This protein binds this small molecule.
Small molecule (SMILES): Nc1ccn([C@H]2C[C@H](O[P](=O)(O)OC[C@H]3O[C@@H](n4cnc5c(N)ncnc54)C[C@@H]3O)[C@@H](CO)O2)c(=O)n1

Sequence of chain 7.A:
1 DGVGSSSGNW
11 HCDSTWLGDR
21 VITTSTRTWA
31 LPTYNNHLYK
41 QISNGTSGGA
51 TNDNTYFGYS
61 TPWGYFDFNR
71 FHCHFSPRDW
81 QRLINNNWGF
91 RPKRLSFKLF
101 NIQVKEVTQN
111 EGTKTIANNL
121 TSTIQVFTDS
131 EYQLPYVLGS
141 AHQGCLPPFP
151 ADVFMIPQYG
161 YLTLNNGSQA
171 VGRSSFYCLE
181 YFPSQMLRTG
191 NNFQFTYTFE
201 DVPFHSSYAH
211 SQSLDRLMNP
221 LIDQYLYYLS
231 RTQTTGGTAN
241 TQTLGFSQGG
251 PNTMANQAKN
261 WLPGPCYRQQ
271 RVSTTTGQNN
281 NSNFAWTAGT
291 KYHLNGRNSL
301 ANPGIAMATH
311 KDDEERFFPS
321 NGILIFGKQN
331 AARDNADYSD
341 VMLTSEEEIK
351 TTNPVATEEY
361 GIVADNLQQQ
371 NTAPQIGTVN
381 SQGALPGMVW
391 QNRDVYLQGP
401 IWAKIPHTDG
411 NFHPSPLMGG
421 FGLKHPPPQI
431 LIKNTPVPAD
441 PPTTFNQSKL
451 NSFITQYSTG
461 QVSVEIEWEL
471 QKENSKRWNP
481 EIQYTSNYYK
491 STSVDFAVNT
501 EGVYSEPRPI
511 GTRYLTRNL

Binding-site contacts:
Ligand atom C6 contacts residue VAL202 of chain 2.A at 4.1 Å (hydrophobic).
Ligand atom C6 contacts residue PRO203 of chain 2.A at 4.0 Å (hydrophobic).
Ligand atom C6 contacts residue PRO203 of chain 2.A at 4.0 Å (hydrophobic).
Ligand atom N6 contacts residue PHE421 of chain 2.A at 3.8 Å.
Ligand atom C5 contacts residue ASP201 of chain 2.A at 3.3 Å.
Ligand atom C2 contacts residue PRO203 of chain 2.A at 4.0 Å (hydrophobic).
Ligand atom OP2 contacts residue ASP409 of chain 7.A at 3.2 Å (salt-bridge).
Ligand atom N6 contacts residue SER415 of chain 2.A at 3.8 Å.
Ligand atom N7 contacts residue PRO203 of chain 2.A at 4.1 Å.
Ligand atom C2' contacts residue PRO203 of chain 2.A at 3.3 Å (hydrophobic).
Ligand atom C5 contacts residue VAL202 of chain 2.A at 3.6 Å (hydrophobic).
Ligand atom N1 contacts residue PRO203 of chain 2.A at 3.8 Å.
Ligand atom N1 contacts residue VAL202 of chain 2.A at 3.5 Å.
Ligand atom N4 contacts residue VAL202 of chain 2.A at 2.9 Å (h-bond).
Ligand atom N7 contacts residue SER415 of chain 2.A at 3.9 Å.
Ligand atom C4 contacts residue PRO203 of chain 2.A at 4.1 Å (hydrophobic).
Ligand atom C5 contacts residue ARG91 of chain 2.A at 4.2 Å.
Ligand atom C1' contacts residue PRO203 of chain 2.A at 4.1 Å (hydrophobic).
Ligand atom N3 contacts residue ASP201 of chain 2.A at 4.2 Å.
Ligand atom C6 contacts residue SER415 of chain 2.A at 4.1 Å.
Ligand atom C6 contacts residue GLY422 of chain 2.A at 3.7 Å.
Ligand atom C4 contacts residue PRO203 of chain 2.A at 4.0 Å (hydrophobic).
Ligand atom N6 contacts residue VAL202 of chain 2.A at 4.2 Å.
Ligand atom C2 contacts residue GLY422 of chain 2.A at 3.2 Å.
Ligand atom N1 contacts residue GLY422 of chain 2.A at 2.9 Å (h-bond).
Ligand atom C5 contacts residue PRO203 of chain 2.A at 4.0 Å (hydrophobic).
Ligand atom C8 contacts residue HIS413 of chain 2.A at 3.9 Å.
Ligand atom N1 contacts residue PRO203 of chain 2.A at 4.2 Å.
Ligand atom C2' contacts residue PRO414 of chain 2.A at 3.6 Å (hydrophobic).
Ligand atom C4 contacts residue ASP201 of chain 2.A at 3.5 Å.
Ligand atom N7 contacts residue HIS413 of chain 2.A at 4.2 Å.
Ligand atom N6 contacts residue GLY420 of chain 2.A at 3.7 Å.
Ligand atom N6 contacts residue GLY422 of chain 2.A at 3.3 Å (h-bond).
Ligand atom O3' contacts residue PRO414 of chain 2.A at 4.2 Å.
Ligand atom C2' contacts residue HIS413 of chain 2.A at 3.7 Å.
Ligand atom N7 contacts residue ASN392 of chain 2.A at 4.2 Å.
Ligand atom C4 contacts residue VAL202 of chain 2.A at 3.7 Å (hydrophobic).
Ligand atom C5 contacts residue PRO203 of chain 2.A at 3.8 Å (hydrophobic).
Ligand atom N4 contacts residue ASP201 of chain 2.A at 2.6 Å.
Ligand atom C2 contacts residue VAL202 of chain 2.A at 4.1 Å (hydrophobic).

Sequence of chain 2.A:
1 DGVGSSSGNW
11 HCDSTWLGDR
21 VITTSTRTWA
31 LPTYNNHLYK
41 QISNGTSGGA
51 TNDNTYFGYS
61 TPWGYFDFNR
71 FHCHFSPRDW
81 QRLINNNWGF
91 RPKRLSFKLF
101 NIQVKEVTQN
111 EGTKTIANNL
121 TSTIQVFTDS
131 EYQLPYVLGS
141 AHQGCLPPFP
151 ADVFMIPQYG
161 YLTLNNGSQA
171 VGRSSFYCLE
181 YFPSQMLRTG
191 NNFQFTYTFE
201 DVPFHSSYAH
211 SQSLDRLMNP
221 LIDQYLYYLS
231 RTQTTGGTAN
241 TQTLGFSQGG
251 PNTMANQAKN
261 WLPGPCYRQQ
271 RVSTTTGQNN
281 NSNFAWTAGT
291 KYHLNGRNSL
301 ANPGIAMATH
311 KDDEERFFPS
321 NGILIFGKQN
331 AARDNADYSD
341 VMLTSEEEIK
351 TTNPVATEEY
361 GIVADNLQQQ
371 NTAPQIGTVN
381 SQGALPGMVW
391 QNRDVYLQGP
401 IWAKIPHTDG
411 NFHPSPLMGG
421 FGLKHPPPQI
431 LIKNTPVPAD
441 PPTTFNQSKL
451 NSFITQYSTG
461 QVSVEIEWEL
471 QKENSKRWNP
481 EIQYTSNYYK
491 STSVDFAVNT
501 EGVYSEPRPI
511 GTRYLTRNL